Sequence of chain 1.L:
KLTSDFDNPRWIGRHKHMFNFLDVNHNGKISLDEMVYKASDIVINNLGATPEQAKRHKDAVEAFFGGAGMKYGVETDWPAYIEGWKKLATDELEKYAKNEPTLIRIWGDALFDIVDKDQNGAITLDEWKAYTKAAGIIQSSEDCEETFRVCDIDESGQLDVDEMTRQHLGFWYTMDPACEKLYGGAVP

Binding-site contacts:
Ligand atom O01 contacts residue ILE114 of chain 1.L at 3.4 Å.
Ligand atom C06 contacts residue PHE122 of chain 1.L at 3.5 Å (hydrophobic).
Ligand atom C20 contacts residue TYR141 of chain 1.L at 3.3 Å (hydrophobic).
Ligand atom C03 contacts residue LEU121 of chain 1.L at 3.6 Å (hydrophobic).
Ligand atom C21 contacts residue MET28 of chain 1.L at 3.4 Å (hydrophobic).
Ligand atom O01 contacts residue HIS178 of chain 1.L at 2.8 Å.
Ligand atom C07 contacts residue GLY118 of chain 1.L at 3.5 Å.
Ligand atom O03 contacts residue HIS25 of chain 1.L at 2.7 Å (h-bond).
Ligand atom C16 contacts residue LEU32 of chain 1.L at 3.6 Å (hydrophobic).
Ligand atom C26 contacts residue TRP182 of chain 1.L at 3.6 Å (hydrophobic).
Ligand atom C27 contacts residue MET28 of chain 1.L at 3.5 Å (hydrophobic).
Ligand atom C07 contacts residue HIS178 of chain 1.L at 3.4 Å.
Ligand atom C08 contacts residue HIS178 of chain 1.L at 3.6 Å.
Ligand atom O01 contacts residue TYR193 of chain 1.L at 3.5 Å (h-bond).
Ligand atom C02 contacts residue TYR193 of chain 1.L at 3.6 Å (hydrophobic).
Ligand atom O03 contacts residue TRP95 of chain 1.L at 2.9 Å (h-bond).
Ligand atom C27 contacts residue HIS25 of chain 1.L at 3.5 Å.
Ligand atom C28 contacts residue TYR91 of chain 1.L at 2.9 Å (hydrophobic).
Ligand atom C28 contacts residue MET28 of chain 1.L at 3.7 Å (hydrophobic).
Ligand atom C06 contacts residue HIS178 of chain 1.L at 3.5 Å.
Ligand atom C26 contacts residue MET28 of chain 1.L at 3.6 Å (hydrophobic).
Ligand atom O02 contacts residue GLY118 of chain 1.L at 3.6 Å.
Ligand atom O01 contacts residue TRP182 of chain 1.L at 3.5 Å (h-bond).
Ligand atom C22 contacts residue MET28 of chain 1.L at 3.6 Å (hydrophobic).
Ligand atom C08 contacts residue GLY118 of chain 1.L at 3.4 Å.
Ligand atom C18 contacts residue ALA49 of chain 1.L at 3.7 Å (hydrophobic).
Ligand atom O03 contacts residue TYR91 of chain 1.L at 2.7 Å (h-bond).
Ligand atom C08 contacts residue ILE114 of chain 1.L at 3.4 Å (hydrophobic).
Ligand atom O02 contacts residue MET174 of chain 1.L at 3.5 Å.
Ligand atom C26 contacts residue HIS25 of chain 1.L at 3.5 Å.
Ligand atom C06 contacts residue MET174 of chain 1.L at 3.7 Å (hydrophobic).
Ligand atom C27 contacts residue TRP95 of chain 1.L at 3.4 Å (hydrophobic).
Ligand atom C17 contacts residue LYS48 of chain 1.L at 3.6 Å.
Ligand atom C01 contacts residue TYR193 of chain 1.L at 3.4 Å (hydrophobic).
Ligand atom C25 contacts residue TRP182 of chain 1.L at 3.5 Å (hydrophobic).
Ligand atom C11 contacts residue TRP117 of chain 1.L at 3.5 Å (hydrophobic).
Ligand atom C27 contacts residue TYR91 of chain 1.L at 3.2 Å (hydrophobic).
Ligand atom C24 contacts residue MET28 of chain 1.L at 3.4 Å (hydrophobic).
Ligand atom C23 contacts residue TRP182 of chain 1.L at 3.6 Å (hydrophobic).
Ligand atom C26 contacts residue TRP95 of chain 1.L at 3.4 Å (hydrophobic).

This protein binds this small molecule.
Small molecule (SMILES): O=C1c2cc(-c3ccc(O)cc3)cc(Cc3ccccc3)c2C[C@@H]1Cc1ccc(O)cc1